The small molecule below binds the protein below.
Small molecule (SMILES): O=C(O)/C=C/c1cccc(C(F)(F)F)c1

Sequence of chain 2.A:
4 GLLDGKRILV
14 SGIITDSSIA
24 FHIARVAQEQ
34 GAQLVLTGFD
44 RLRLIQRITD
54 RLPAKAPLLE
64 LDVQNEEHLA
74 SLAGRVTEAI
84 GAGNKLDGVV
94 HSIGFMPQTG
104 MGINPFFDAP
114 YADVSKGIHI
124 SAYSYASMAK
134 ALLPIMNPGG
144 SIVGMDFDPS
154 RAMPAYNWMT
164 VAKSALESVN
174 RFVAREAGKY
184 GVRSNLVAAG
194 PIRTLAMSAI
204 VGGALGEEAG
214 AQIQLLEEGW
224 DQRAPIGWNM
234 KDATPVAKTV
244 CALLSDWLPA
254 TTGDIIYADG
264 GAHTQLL

Binding-site contacts:
Ligand atom F13 contacts residue ILE216 of chain 2.A at 3.0 Å.
Ligand atom F15 contacts residue TYR159 of chain 2.A at 3.4 Å.
Ligand atom O03 contacts residue NAD1 of chain 2.B at 2.6 Å (h-bond).
Ligand atom F15 contacts residue LEU219 of chain 2.A at 3.9 Å.
Ligand atom O01 contacts residue MET200 of chain 2.A at 4.0 Å.
Ligand atom C12 contacts residue LEU219 of chain 2.A at 3.7 Å (hydrophobic).
Ligand atom F14 contacts residue LEU219 of chain 2.A at 3.6 Å.
Ligand atom C06 contacts residue TYR159 of chain 2.A at 4.2 Å (hydrophobic).
Ligand atom C04 contacts residue NAD1 of chain 2.B at 3.8 Å.
Ligand atom O03 contacts residue TYR159 of chain 2.A at 2.5 Å (h-bond).
Ligand atom C08 contacts residue PRO194 of chain 2.A at 3.4 Å (hydrophobic).
Ligand atom C02 contacts residue NAD1 of chain 2.B at 3.3 Å.
Ligand atom C05 contacts residue PHE150 of chain 2.A at 4.2 Å (hydrophobic).
Ligand atom C04 contacts residue MET200 of chain 2.A at 3.6 Å (hydrophobic).
Ligand atom C09 contacts residue MET200 of chain 2.A at 4.2 Å (hydrophobic).
Ligand atom F13 contacts residue LEU219 of chain 2.A at 3.1 Å.
Ligand atom C09 contacts residue PRO194 of chain 2.A at 3.8 Å (hydrophobic).
Ligand atom C12 contacts residue PHE150 of chain 2.A at 4.0 Å (hydrophobic).
Ligand atom C05 contacts residue NAD1 of chain 2.B at 3.2 Å.
Ligand atom C06 contacts residue NAD1 of chain 2.B at 3.3 Å.
Ligand atom C12 contacts residue ILE216 of chain 2.A at 3.9 Å (hydrophobic).
Ligand atom C06 contacts residue MET200 of chain 2.A at 3.8 Å (hydrophobic).
Ligand atom C07 contacts residue PRO194 of chain 2.A at 4.0 Å (hydrophobic).
Ligand atom C06 contacts residue PHE150 of chain 2.A at 4.2 Å (hydrophobic).
Ligand atom C02 contacts residue TYR159 of chain 2.A at 3.5 Å (hydrophobic).
Ligand atom C04 contacts residue TYR159 of chain 2.A at 3.4 Å (hydrophobic).
Ligand atom F15 contacts residue ILE216 of chain 2.A at 3.6 Å.
Ligand atom C10 contacts residue PHE150 of chain 2.A at 3.9 Å (hydrophobic).
Ligand atom O03 contacts residue LYS166 of chain 2.A at 4.1 Å.
Ligand atom C08 contacts residue MET200 of chain 2.A at 3.5 Å (hydrophobic).
Ligand atom C11 contacts residue PHE150 of chain 2.A at 3.6 Å (hydrophobic).
Ligand atom F14 contacts residue MET156 of chain 2.A at 3.9 Å.
Ligand atom C05 contacts residue TYR159 of chain 2.A at 3.7 Å (hydrophobic).
Ligand atom C08 contacts residue NAD1 of chain 2.B at 3.8 Å.
Ligand atom F14 contacts residue PHE150 of chain 2.A at 3.1 Å.
Ligand atom C07 contacts residue NAD1 of chain 2.B at 2.8 Å.
Ligand atom O01 contacts residue NAD1 of chain 2.B at 3.2 Å (h-bond).
Ligand atom C11 contacts residue TYR159 of chain 2.A at 3.8 Å (hydrophobic).
Ligand atom C07 contacts residue MET200 of chain 2.A at 3.2 Å (hydrophobic).
Ligand atom C09 contacts residue ILE216 of chain 2.A at 3.6 Å (hydrophobic).